Sequence of chain 1.F:
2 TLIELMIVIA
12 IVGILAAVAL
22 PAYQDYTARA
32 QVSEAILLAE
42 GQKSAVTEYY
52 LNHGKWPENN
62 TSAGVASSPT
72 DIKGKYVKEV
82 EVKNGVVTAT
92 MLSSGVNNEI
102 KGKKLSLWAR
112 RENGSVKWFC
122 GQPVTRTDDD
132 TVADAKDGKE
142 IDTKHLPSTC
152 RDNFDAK

Binding-site contacts:
Ligand atom O8 contacts residue GLU59 of chain 1.F at 4.3 Å.
Ligand atom C4 contacts residue GLU59 of chain 1.F at 4.0 Å.
Ligand atom C1 contacts residue TYR50 of chain 1.F at 4.3 Å (hydrophobic).
Ligand atom O7 contacts residue GLU59 of chain 1.F at 3.5 Å (salt-bridge).
Ligand atom O6 contacts residue TYR50 of chain 1.F at 3.6 Å.
Ligand atom C7 contacts residue GLU59 of chain 1.F at 4.5 Å.
Ligand atom C3 contacts residue SER63 of chain 1.F at 3.7 Å.
Ligand atom C1 contacts residue GLU59 of chain 1.F at 4.2 Å.
Ligand atom O6 contacts residue LYS56 of chain 1.F at 4.3 Å.
Ligand atom C6 contacts residue TYR50 of chain 1.F at 3.5 Å (hydrophobic).
Ligand atom O3 contacts residue GLU59 of chain 1.F at 3.9 Å.
Ligand atom C5 contacts residue SER63 of chain 1.F at 3.6 Å.
Ligand atom C2 contacts residue SER63 of chain 1.F at 2.4 Å.
Ligand atom C1 contacts residue SER63 of chain 1.F at 1.4 Å.
Ligand atom O5 contacts residue SER63 of chain 1.F at 2.3 Å (h-bond).
Ligand atom C8 contacts residue THR62 of chain 1.F at 4.1 Å.
Ligand atom O5 contacts residue GLU59 of chain 1.F at 3.2 Å (salt-bridge).
Ligand atom C6 contacts residue TRP57 of chain 1.F at 3.8 Å (hydrophobic).
Ligand atom C4 contacts residue SER63 of chain 1.F at 4.2 Å.
Ligand atom N2 contacts residue ASN60 of chain 1.F at 4.3 Å.
Ligand atom O7 contacts residue ASN60 of chain 1.F at 2.9 Å (h-bond).
Ligand atom C5 contacts residue GLU59 of chain 1.F at 4.2 Å.
Ligand atom O7 contacts residue SER63 of chain 1.F at 3.9 Å.
Ligand atom C2 contacts residue ASN60 of chain 1.F at 4.4 Å.
Ligand atom C7 contacts residue ASN60 of chain 1.F at 3.6 Å.
Ligand atom C8 contacts residue ASN60 of chain 1.F at 4.5 Å.
Ligand atom O5 contacts residue PRO58 of chain 1.F at 4.2 Å.
Ligand atom C7 contacts residue SER63 of chain 1.F at 3.5 Å.
Ligand atom C3 contacts residue GLU59 of chain 1.F at 4.1 Å.
Ligand atom C5 contacts residue TYR50 of chain 1.F at 3.3 Å (hydrophobic).
Ligand atom O5 contacts residue TYR50 of chain 1.F at 3.8 Å.
Ligand atom C2 contacts residue GLU59 of chain 1.F at 3.8 Å.
Ligand atom N2 contacts residue SER63 of chain 1.F at 2.8 Å (h-bond).
Ligand atom C6 contacts residue GLU59 of chain 1.F at 3.9 Å.

This small molecule binds to this protein.
Small molecule (SMILES): CC(=O)N[C@H]1[C@H](O[C@H]2O[C@H](CO)[C@H](O)[C@H](O)[C@H]2O)[C@@H](NC(C)=O)CO[C@@H]1CO